Binding-site contacts:
Ligand atom C1 contacts residue ASN1260 of chain 1.C at 1.4 Å.
Ligand atom O5 contacts residue ASN1260 of chain 1.C at 2.4 Å (h-bond).
Ligand atom C3 contacts residue ASN1260 of chain 1.C at 3.8 Å.
Ligand atom C7 contacts residue ASN1260 of chain 1.C at 3.7 Å.
Ligand atom C5 contacts residue ASN1260 of chain 1.C at 3.7 Å.
Ligand atom C4 contacts residue ASN1260 of chain 1.C at 4.2 Å.
Ligand atom O7 contacts residue ASN1260 of chain 1.C at 4.4 Å.
Ligand atom C2 contacts residue ASN1260 of chain 1.C at 2.5 Å.
Ligand atom N2 contacts residue ASN1260 of chain 1.C at 2.9 Å (h-bond).
Ligand atom C8 contacts residue ASN1260 of chain 1.C at 4.1 Å.

A protein and the small-molecule ligand that binds it are described below.
Small molecule (SMILES): CC(=O)N[C@@H]1[C@@H](O)[C@H](O)[C@@H](CO)O[C@H]1O

Sequence of chain 1.C:
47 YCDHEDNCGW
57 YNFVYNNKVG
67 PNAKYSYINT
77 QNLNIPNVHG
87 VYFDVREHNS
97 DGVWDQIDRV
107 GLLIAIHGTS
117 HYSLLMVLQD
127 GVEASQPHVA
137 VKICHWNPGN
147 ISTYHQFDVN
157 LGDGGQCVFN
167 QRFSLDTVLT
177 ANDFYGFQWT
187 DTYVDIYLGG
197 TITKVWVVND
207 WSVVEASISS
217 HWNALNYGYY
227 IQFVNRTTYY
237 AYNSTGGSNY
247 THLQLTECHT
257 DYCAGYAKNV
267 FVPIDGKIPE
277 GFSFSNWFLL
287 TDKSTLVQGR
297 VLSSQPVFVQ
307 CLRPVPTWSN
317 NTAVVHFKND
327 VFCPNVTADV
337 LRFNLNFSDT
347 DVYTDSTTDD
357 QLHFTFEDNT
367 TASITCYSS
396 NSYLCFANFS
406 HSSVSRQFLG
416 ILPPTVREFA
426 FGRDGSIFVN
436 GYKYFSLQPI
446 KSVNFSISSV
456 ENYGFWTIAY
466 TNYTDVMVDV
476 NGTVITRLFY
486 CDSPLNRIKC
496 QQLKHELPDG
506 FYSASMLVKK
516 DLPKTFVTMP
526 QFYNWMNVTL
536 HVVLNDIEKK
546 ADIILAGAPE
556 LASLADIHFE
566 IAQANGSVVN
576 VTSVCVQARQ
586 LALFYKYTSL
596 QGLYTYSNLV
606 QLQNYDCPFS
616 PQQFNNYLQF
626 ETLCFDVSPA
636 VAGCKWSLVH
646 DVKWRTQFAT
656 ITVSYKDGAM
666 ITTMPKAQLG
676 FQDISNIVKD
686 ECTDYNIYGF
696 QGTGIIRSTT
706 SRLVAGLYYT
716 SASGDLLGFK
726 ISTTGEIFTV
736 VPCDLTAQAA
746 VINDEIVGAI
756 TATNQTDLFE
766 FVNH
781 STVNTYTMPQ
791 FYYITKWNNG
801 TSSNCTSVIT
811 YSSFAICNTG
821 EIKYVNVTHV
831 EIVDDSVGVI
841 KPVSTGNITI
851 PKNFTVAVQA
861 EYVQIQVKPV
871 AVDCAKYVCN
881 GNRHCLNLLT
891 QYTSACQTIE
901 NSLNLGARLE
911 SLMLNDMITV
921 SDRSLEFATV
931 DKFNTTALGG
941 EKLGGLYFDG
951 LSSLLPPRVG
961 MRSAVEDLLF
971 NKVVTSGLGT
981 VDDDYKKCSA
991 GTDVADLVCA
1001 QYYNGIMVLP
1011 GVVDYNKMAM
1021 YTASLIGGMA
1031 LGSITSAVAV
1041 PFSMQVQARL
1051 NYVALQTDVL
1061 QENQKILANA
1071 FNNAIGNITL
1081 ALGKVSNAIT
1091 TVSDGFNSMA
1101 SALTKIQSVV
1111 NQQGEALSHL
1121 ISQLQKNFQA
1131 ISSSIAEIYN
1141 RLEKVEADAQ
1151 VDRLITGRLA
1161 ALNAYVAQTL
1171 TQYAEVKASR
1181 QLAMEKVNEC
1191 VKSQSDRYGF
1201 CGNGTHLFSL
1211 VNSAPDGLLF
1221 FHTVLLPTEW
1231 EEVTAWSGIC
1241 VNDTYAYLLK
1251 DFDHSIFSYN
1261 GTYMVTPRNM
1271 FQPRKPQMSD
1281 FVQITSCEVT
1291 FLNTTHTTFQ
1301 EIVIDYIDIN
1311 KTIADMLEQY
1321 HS